Binding-site contacts:
Ligand atom O18 contacts residue ILE187 of chain 1.A at 3.7 Å.
Ligand atom C1 contacts residue ARG87 of chain 1.A at 3.6 Å.
Ligand atom C12 contacts residue ACV1 of chain 1.D at 3.9 Å.
Ligand atom O18 contacts residue PRO283 of chain 1.A at 3.6 Å.
Ligand atom S17 contacts residue HIS214 of chain 1.A at 3.4 Å (h-bond).
Ligand atom C33 contacts residue FE1 of chain 1.B at 3.8 Å.
Ligand atom O42 contacts residue SER281 of chain 1.A at 2.7 Å (h-bond).
Ligand atom C16 contacts residue FE1 of chain 1.B at 3.5 Å.
Ligand atom S17 contacts residue PHE285 of chain 1.A at 3.6 Å.
Ligand atom C13 contacts residue ACV1 of chain 1.D at 3.8 Å.
Ligand atom C31 contacts residue SER281 of chain 1.A at 3.7 Å.
Ligand atom C30 contacts residue ILE187 of chain 1.A at 3.6 Å (hydrophobic).
Ligand atom O42 contacts residue GLN225 of chain 1.A at 3.9 Å.
Ligand atom C30 contacts residue SER281 of chain 1.A at 3.9 Å.
Ligand atom C37 contacts residue PRO283 of chain 1.A at 3.9 Å (hydrophobic).
Ligand atom S17 contacts residue FE1 of chain 1.B at 2.4 Å.
Ligand atom N11 contacts residue ACV1 of chain 1.D at 3.9 Å.
Ligand atom S17 contacts residue ASP216 of chain 1.A at 3.1 Å (salt-bridge).
Ligand atom C16 contacts residue PHE211 of chain 1.A at 3.6 Å (hydrophobic).
Ligand atom O43 contacts residue TYR189 of chain 1.A at 2.6 Å (h-bond).
Ligand atom C16 contacts residue HIS214 of chain 1.A at 3.4 Å.
Ligand atom O19 contacts residue ARG87 of chain 1.A at 2.8 Å (salt-bridge).
Ligand atom C32 contacts residue SER281 of chain 1.A at 3.7 Å.
Ligand atom O15 contacts residue ACV1 of chain 1.D at 3.3 Å.
Ligand atom C31 contacts residue ILE187 of chain 1.A at 3.7 Å (hydrophobic).
Ligand atom N14 contacts residue CYS104 of chain 1.A at 3.7 Å.
Ligand atom O42 contacts residue ILE187 of chain 1.A at 4.0 Å.
Ligand atom O15 contacts residue PHE211 of chain 1.A at 3.9 Å.
Ligand atom O42 contacts residue TYR189 of chain 1.A at 3.4 Å.
Ligand atom C1 contacts residue SER183 of chain 1.A at 3.5 Å.
Ligand atom O20 contacts residue SER183 of chain 1.A at 2.7 Å (h-bond).
Ligand atom C31 contacts residue TYR189 of chain 1.A at 3.6 Å (hydrophobic).
Ligand atom O43 contacts residue VAL272 of chain 1.A at 3.8 Å.
Ligand atom O43 contacts residue PHE211 of chain 1.A at 3.8 Å.
Ligand atom C4 contacts residue PHE285 of chain 1.A at 3.9 Å (hydrophobic).
Ligand atom O20 contacts residue ARG87 of chain 1.A at 2.9 Å (salt-bridge).
Ligand atom N11 contacts residue PHE285 of chain 1.A at 3.6 Å.
Ligand atom O18 contacts residue PHE285 of chain 1.A at 3.3 Å.
Ligand atom C12 contacts residue PHE211 of chain 1.A at 3.7 Å (hydrophobic).
Ligand atom N14 contacts residue TYR91 of chain 1.A at 3.0 Å (h-bond).

This small molecule binds to this protein.
Small molecule (SMILES): CC(C)[C@@H](NC(=O)[C@H](CS)NC(=O)CCC[C@H](N)C(=O)O)C(=O)O

Sequence of chain 1.A:
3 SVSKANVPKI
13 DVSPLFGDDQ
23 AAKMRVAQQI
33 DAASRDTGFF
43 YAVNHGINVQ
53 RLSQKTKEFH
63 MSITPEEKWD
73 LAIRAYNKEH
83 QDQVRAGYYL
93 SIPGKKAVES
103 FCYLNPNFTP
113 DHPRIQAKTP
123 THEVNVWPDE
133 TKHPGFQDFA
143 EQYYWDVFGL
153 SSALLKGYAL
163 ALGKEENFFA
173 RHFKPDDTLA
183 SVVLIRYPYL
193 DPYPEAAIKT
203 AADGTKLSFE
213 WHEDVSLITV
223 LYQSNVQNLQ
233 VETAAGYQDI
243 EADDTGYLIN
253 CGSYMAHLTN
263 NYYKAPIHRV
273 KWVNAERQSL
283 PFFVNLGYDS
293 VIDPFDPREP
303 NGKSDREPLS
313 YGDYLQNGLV